Sequence of chain 26.C:
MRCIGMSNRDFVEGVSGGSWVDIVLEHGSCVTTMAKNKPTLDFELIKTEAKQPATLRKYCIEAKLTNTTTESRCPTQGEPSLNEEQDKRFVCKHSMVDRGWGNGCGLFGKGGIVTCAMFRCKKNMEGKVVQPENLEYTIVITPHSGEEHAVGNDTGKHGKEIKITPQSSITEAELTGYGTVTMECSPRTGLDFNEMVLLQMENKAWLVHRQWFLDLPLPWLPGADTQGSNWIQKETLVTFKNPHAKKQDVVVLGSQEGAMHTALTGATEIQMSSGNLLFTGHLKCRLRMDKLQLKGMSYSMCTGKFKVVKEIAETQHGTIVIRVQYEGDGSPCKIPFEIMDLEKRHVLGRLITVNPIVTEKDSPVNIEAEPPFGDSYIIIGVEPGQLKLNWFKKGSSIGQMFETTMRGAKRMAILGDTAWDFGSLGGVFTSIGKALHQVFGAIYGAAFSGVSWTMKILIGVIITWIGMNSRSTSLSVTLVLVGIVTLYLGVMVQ

Binding-site contacts:
Ligand atom C8 contacts residue TRP101 of chain 26.A at 4.4 Å (hydrophobic).
Ligand atom C5 contacts residue HIS149 of chain 26.C at 4.2 Å.
Ligand atom O3 contacts residue HIS149 of chain 26.C at 4.0 Å.
Ligand atom C8 contacts residue HIS149 of chain 26.C at 3.7 Å.
Ligand atom C6 contacts residue LYS157 of chain 26.C at 3.6 Å.
Ligand atom N2 contacts residue ASN153 of chain 26.C at 2.9 Å (h-bond).
Ligand atom C1 contacts residue HIS158 of chain 26.C at 4.1 Å.
Ligand atom O5 contacts residue HIS149 of chain 26.C at 3.5 Å.
Ligand atom O7 contacts residue GLY102 of chain 26.A at 3.0 Å (h-bond).
Ligand atom C7 contacts residue GLY102 of chain 26.A at 4.1 Å.
Ligand atom O4 contacts residue LYS157 of chain 26.C at 4.5 Å.
Ligand atom C5 contacts residue ASN153 of chain 26.C at 3.7 Å.
Ligand atom C2 contacts residue ASN153 of chain 26.C at 2.5 Å.
Ligand atom C5 contacts residue HIS158 of chain 26.C at 4.0 Å.
Ligand atom C1 contacts residue ASN153 of chain 26.C at 1.4 Å.
Ligand atom C1 contacts residue THR155 of chain 26.C at 3.8 Å.
Ligand atom C3 contacts residue ASN153 of chain 26.C at 3.8 Å.
Ligand atom N2 contacts residue HIS149 of chain 26.C at 4.2 Å.
Ligand atom C4 contacts residue HIS149 of chain 26.C at 4.0 Å.
Ligand atom C4 contacts residue ASN153 of chain 26.C at 4.2 Å.
Ligand atom C1 contacts residue HIS149 of chain 26.C at 3.4 Å.
Ligand atom C2 contacts residue HIS149 of chain 26.C at 3.6 Å.
Ligand atom O5 contacts residue THR155 of chain 26.C at 4.5 Å.
Ligand atom C3 contacts residue HIS149 of chain 26.C at 4.3 Å.
Ligand atom C6 contacts residue HIS158 of chain 26.C at 3.7 Å.
Ligand atom C5 contacts residue LYS157 of chain 26.C at 3.9 Å.
Ligand atom O7 contacts residue ASN153 of chain 26.C at 4.5 Å.
Ligand atom O7 contacts residue TRP101 of chain 26.A at 3.8 Å.
Ligand atom O6 contacts residue LYS157 of chain 26.C at 3.2 Å (salt-bridge).
Ligand atom C7 contacts residue HIS149 of chain 26.C at 4.3 Å.
Ligand atom C8 contacts residue ASN153 of chain 26.C at 4.0 Å.
Ligand atom O5 contacts residue ASN153 of chain 26.C at 2.4 Å (h-bond).
Ligand atom C7 contacts residue ASN153 of chain 26.C at 3.6 Å.
Ligand atom O5 contacts residue HIS158 of chain 26.C at 3.1 Å.

Sequence of chain 26.A:
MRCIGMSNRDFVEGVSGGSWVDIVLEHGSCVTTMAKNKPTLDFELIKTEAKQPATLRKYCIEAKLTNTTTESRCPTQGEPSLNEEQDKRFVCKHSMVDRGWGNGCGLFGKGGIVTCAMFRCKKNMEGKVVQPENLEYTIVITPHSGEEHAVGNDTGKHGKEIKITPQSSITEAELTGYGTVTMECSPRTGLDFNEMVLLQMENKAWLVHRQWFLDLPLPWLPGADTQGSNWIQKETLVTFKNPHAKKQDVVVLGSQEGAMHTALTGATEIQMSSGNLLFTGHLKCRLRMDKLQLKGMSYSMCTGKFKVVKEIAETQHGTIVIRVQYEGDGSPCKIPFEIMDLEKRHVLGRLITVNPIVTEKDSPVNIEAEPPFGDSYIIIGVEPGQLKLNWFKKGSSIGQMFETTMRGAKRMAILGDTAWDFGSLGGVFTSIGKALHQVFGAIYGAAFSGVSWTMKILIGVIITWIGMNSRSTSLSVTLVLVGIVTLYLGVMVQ

This protein binds this small molecule.
Small molecule (SMILES): CC(=O)N[C@@H]1[C@@H](O)[C@H](O)[C@@H](CO)O[C@H]1O